Binding-site contacts:
Ligand atom C4 contacts residue ASN122 of chain 1.A at 4.2 Å.
Ligand atom C5 contacts residue ASN125 of chain 1.A at 3.4 Å.
Ligand atom C1 contacts residue ASN125 of chain 1.A at 3.2 Å.
Ligand atom O5 contacts residue ASN122 of chain 1.A at 2.4 Å (h-bond).
Ligand atom O7 contacts residue ASN122 of chain 1.A at 3.8 Å.
Ligand atom C1 contacts residue ASN122 of chain 1.A at 1.4 Å.
Ligand atom C5 contacts residue ASN122 of chain 1.A at 3.7 Å.
Ligand atom O7 contacts residue ASN125 of chain 1.A at 2.7 Å (h-bond).
Ligand atom C7 contacts residue ASN122 of chain 1.A at 3.5 Å.
Ligand atom C6 contacts residue ASN125 of chain 1.A at 4.1 Å.
Ligand atom O5 contacts residue ASN125 of chain 1.A at 3.2 Å (h-bond).
Ligand atom C3 contacts residue ASN122 of chain 1.A at 3.8 Å.
Ligand atom C7 contacts residue ASN125 of chain 1.A at 3.8 Å.
Ligand atom N2 contacts residue ASN122 of chain 1.A at 2.9 Å (h-bond).
Ligand atom C2 contacts residue ASN125 of chain 1.A at 4.5 Å.
Ligand atom C5 contacts residue VAL127 of chain 1.A at 4.1 Å (hydrophobic).
Ligand atom O7 contacts residue THR124 of chain 1.A at 3.9 Å.
Ligand atom C2 contacts residue ASN122 of chain 1.A at 2.4 Å.
Ligand atom O5 contacts residue VAL127 of chain 1.A at 3.8 Å.
Ligand atom C6 contacts residue VAL127 of chain 1.A at 3.7 Å (hydrophobic).

Sequence of chain 1.A:
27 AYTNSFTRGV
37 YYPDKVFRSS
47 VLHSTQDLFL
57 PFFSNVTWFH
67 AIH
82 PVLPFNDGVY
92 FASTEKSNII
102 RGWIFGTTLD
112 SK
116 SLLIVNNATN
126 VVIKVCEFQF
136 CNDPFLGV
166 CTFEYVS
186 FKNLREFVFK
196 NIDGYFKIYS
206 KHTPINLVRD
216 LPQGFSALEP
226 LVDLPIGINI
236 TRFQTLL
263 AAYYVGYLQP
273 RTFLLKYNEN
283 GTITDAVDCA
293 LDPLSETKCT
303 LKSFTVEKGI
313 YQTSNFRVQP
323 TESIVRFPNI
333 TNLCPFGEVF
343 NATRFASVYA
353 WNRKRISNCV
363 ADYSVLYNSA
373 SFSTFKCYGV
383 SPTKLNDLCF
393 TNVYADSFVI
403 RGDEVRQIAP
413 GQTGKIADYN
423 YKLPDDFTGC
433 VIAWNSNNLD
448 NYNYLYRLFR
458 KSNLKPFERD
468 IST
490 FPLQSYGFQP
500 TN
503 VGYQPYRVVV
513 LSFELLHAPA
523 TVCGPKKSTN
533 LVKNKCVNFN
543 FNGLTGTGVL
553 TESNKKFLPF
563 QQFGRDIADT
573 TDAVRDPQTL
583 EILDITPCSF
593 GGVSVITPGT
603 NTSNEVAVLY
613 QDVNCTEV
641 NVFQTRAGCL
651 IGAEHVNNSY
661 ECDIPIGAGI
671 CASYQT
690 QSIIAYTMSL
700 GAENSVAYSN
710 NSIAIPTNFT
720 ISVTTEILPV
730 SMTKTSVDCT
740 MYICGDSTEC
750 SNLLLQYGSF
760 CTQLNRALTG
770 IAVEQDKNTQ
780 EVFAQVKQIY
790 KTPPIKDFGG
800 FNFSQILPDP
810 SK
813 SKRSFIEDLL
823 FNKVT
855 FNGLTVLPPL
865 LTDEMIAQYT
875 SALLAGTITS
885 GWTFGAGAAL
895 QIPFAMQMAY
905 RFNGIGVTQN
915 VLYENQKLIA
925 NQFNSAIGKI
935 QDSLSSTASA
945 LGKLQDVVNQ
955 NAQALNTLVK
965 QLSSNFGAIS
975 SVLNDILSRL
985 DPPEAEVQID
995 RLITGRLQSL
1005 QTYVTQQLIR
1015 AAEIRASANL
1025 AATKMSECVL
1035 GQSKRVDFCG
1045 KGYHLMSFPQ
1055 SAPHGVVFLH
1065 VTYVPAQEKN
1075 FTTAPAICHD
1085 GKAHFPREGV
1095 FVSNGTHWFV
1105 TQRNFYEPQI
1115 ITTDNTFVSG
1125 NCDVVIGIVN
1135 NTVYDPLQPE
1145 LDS

A protein and the small-molecule ligand that binds it are described below.
Small molecule (SMILES): CC(=O)N[C@@H]1[C@@H](O)[C@H](O)[C@@H](CO)O[C@H]1O